This protein binds this small molecule.
Small molecule (SMILES): COc1cc(OC)c(NC(=O)Nc2cc(C)on2)cc1Cl

Sequence of chain 1.E:
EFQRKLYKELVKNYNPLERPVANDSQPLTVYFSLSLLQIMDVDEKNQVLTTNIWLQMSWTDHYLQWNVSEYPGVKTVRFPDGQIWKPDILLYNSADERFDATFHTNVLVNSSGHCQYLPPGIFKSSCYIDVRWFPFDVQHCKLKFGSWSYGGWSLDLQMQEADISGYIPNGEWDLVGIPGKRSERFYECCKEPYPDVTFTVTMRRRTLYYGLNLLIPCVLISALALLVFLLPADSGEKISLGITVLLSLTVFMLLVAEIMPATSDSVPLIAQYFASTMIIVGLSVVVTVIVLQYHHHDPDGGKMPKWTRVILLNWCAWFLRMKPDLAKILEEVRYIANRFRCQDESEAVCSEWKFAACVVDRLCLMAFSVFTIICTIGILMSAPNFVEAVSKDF

Binding-site contacts:
Ligand atom C19 contacts residue PRO217 of chain 1.A at 3.5 Å (hydrophobic).
Ligand atom CL1 contacts residue ILE221 of chain 1.A at 3.5 Å.
Ligand atom C10 contacts residue MET253 of chain 1.E at 3.3 Å (hydrophobic).
Ligand atom N12 contacts residue MET253 of chain 1.E at 3.6 Å.
Ligand atom C10 contacts residue ASN213 of chain 1.A at 3.7 Å.
Ligand atom O11 contacts residue PRO217 of chain 1.A at 3.7 Å.
Ligand atom CL1 contacts residue PRO217 of chain 1.A at 3.8 Å.
Ligand atom N09 contacts residue LEU212 of chain 1.A at 3.8 Å.
Ligand atom C01 contacts residue PHE252 of chain 1.A at 3.8 Å (hydrophobic).
Ligand atom C14 contacts residue MET253 of chain 1.E at 3.7 Å (hydrophobic).
Ligand atom CL1 contacts residue MET278 of chain 1.E at 3.4 Å.
Ligand atom C07 contacts residue ASN213 of chain 1.A at 3.3 Å.
Ligand atom O11 contacts residue LEU212 of chain 1.A at 3.1 Å (h-bond).
Ligand atom O11 contacts residue POV1 of chain 1.ZA at 3.4 Å.
Ligand atom C05 contacts residue ASN213 of chain 1.A at 3.3 Å.
Ligand atom C10 contacts residue LEU212 of chain 1.A at 3.1 Å (hydrophobic).
Ligand atom N09 contacts residue ASN213 of chain 1.A at 3.2 Å (h-bond).
Ligand atom C20 contacts residue PRO217 of chain 1.A at 3.7 Å (hydrophobic).
Ligand atom C13 contacts residue MET253 of chain 1.E at 3.8 Å (hydrophobic).
Ligand atom N09 contacts residue MET253 of chain 1.E at 3.6 Å.
Ligand atom O17 contacts residue VAL267 of chain 1.E at 3.0 Å.
Ligand atom O11 contacts residue MET253 of chain 1.E at 3.1 Å.
Ligand atom C13 contacts residue LEU212 of chain 1.A at 3.8 Å (hydrophobic).
Ligand atom C05 contacts residue MET253 of chain 1.E at 3.7 Å (hydrophobic).
Ligand atom C16 contacts residue ALA275 of chain 1.E at 3.6 Å (hydrophobic).
Ligand atom N18 contacts residue ALA271 of chain 1.E at 3.4 Å.
Ligand atom O02 contacts residue THR250 of chain 1.E at 3.6 Å.
Ligand atom O17 contacts residue LEU212 of chain 1.A at 3.7 Å.
Ligand atom N12 contacts residue LEU212 of chain 1.A at 3.4 Å (h-bond).
Ligand atom C08 contacts residue ASN213 of chain 1.A at 3.6 Å.
Ligand atom N12 contacts residue ASN213 of chain 1.A at 3.2 Å (h-bond).
Ligand atom C19 contacts residue MET253 of chain 1.E at 3.4 Å (hydrophobic).
Ligand atom C08 contacts residue MET253 of chain 1.E at 3.6 Å (hydrophobic).
Ligand atom O06 contacts residue ASN213 of chain 1.A at 3.4 Å (h-bond).
Ligand atom C01 contacts residue THR250 of chain 1.E at 3.8 Å.
Ligand atom C16 contacts residue POV1 of chain 1.ZA at 3.6 Å.
Ligand atom C01 contacts residue VAL251 of chain 1.A at 3.6 Å (hydrophobic).
Ligand atom O17 contacts residue ALA271 of chain 1.E at 3.6 Å.
Ligand atom O02 contacts residue PHE252 of chain 1.A at 3.5 Å.
Ligand atom C14 contacts residue ALA275 of chain 1.E at 3.7 Å (hydrophobic).

Sequence of chain 1.A:
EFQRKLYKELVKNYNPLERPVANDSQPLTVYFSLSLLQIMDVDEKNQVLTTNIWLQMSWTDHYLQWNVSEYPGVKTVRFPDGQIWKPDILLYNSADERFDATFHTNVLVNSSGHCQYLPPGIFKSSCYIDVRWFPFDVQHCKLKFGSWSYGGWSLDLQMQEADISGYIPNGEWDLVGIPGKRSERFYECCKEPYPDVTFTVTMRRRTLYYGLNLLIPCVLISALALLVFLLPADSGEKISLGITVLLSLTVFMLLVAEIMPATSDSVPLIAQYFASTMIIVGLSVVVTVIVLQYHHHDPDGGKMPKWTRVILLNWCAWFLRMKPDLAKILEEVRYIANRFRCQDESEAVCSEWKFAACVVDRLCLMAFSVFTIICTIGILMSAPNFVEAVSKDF